This small molecule binds to this protein.
Small molecule (SMILES): Fc1cccc(Cl)c1-c1nc(Br)c(-c2ccc(C#Cc3ccc(C(F)(F)F)cc3)nc2)[nH]1

Sequence of chain 3.A:
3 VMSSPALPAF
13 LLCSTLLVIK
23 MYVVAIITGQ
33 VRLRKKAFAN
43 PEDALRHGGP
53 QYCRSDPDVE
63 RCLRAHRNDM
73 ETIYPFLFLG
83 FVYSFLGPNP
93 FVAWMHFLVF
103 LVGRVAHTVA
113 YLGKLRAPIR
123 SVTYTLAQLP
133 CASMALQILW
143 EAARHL

Binding-site contacts:
Ligand atom C15 contacts residue THR127 of chain 2.A at 3.9 Å.
Ligand atom CL1 contacts residue ASP45 of chain 3.A at 3.7 Å.
Ligand atom C23 contacts residue GSH1 of chain 2.C at 3.9 Å.
Ligand atom C7 contacts residue VAL124 of chain 2.A at 3.9 Å (hydrophobic).
Ligand atom C1 contacts residue HIS49 of chain 3.A at 3.9 Å.
Ligand atom C4 contacts residue SER123 of chain 2.A at 3.6 Å.
Ligand atom BR1 contacts residue PRO120 of chain 2.A at 3.7 Å.
Ligand atom C21 contacts residue PHE40 of chain 3.A at 3.8 Å (hydrophobic).
Ligand atom C2 contacts residue PRO120 of chain 2.A at 3.9 Å (hydrophobic).
Ligand atom C22 contacts residue PHE40 of chain 3.A at 3.7 Å (hydrophobic).
Ligand atom C15 contacts residue VAL124 of chain 2.A at 3.9 Å (hydrophobic).
Ligand atom C16 contacts residue VAL124 of chain 2.A at 3.7 Å (hydrophobic).
Ligand atom F4 contacts residue LEU35 of chain 3.A at 3.3 Å.
Ligand atom N1 contacts residue SER123 of chain 2.A at 2.6 Å (h-bond).
Ligand atom C6 contacts residue VAL124 of chain 2.A at 3.7 Å (hydrophobic).
Ligand atom C1 contacts residue SER123 of chain 2.A at 3.4 Å.
Ligand atom C5 contacts residue THR127 of chain 2.A at 3.8 Å.
Ligand atom C6 contacts residue THR127 of chain 2.A at 3.9 Å.
Ligand atom C19 contacts residue LEU35 of chain 3.A at 3.9 Å (hydrophobic).
Ligand atom C18 contacts residue SER123 of chain 2.A at 3.8 Å.
Ligand atom C3 contacts residue HIS49 of chain 3.A at 3.9 Å.
Ligand atom C2 contacts residue SER123 of chain 2.A at 3.4 Å.
Ligand atom N2 contacts residue HIS49 of chain 3.A at 2.9 Å (h-bond).
Ligand atom C8 contacts residue THR127 of chain 2.A at 3.7 Å.
Ligand atom C22 contacts residue ASP45 of chain 3.A at 3.8 Å.
Ligand atom C20 contacts residue GLY31 of chain 3.A at 3.8 Å.
Ligand atom CL1 contacts residue HIS49 of chain 3.A at 4.0 Å.
Ligand atom N3 contacts residue THR127 of chain 2.A at 3.0 Å (h-bond).
Ligand atom F1 contacts residue LEU131 of chain 2.A at 3.1 Å.
Ligand atom F1 contacts residue LEU128 of chain 2.A at 4.0 Å.
Ligand atom N3 contacts residue VAL124 of chain 2.A at 4.0 Å.
Ligand atom BR1 contacts residue ARG48 of chain 3.A at 3.5 Å.
Ligand atom C15 contacts residue LEU128 of chain 2.A at 3.9 Å (hydrophobic).
Ligand atom C20 contacts residue LEU35 of chain 3.A at 4.0 Å (hydrophobic).
Ligand atom C7 contacts residue THR127 of chain 2.A at 3.9 Å.
Ligand atom C3 contacts residue PRO120 of chain 2.A at 3.7 Å (hydrophobic).
Ligand atom N3 contacts residue SER123 of chain 2.A at 3.6 Å.
Ligand atom C22 contacts residue GSH1 of chain 2.C at 4.0 Å.
Ligand atom C5 contacts residue SER123 of chain 2.A at 3.1 Å.
Ligand atom C9 contacts residue THR127 of chain 2.A at 4.0 Å.

Sequence of chain 2.A:
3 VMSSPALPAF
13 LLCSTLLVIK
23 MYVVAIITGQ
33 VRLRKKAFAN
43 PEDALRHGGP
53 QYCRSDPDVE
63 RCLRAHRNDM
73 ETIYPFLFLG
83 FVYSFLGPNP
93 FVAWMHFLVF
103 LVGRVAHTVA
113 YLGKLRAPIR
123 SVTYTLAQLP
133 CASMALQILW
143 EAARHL